The protein below binds the small molecule below.
Small molecule (SMILES): OC[C@H]1O[C@@](CO)(O[C@H]2O[C@H](CO)[C@@H](O)[C@H](O)[C@H]2O)[C@@H](O)[C@@H]1O

Binding-site contacts:
Ligand atom O5 contacts residue TRP193 of chain 1.A at 3.8 Å.
Ligand atom C5 contacts residue PRO192 of chain 1.A at 4.3 Å (hydrophobic).
Ligand atom C6 contacts residue TRP193 of chain 1.A at 4.2 Å (hydrophobic).
Ligand atom O4 contacts residue LEU29 of chain 1.A at 4.5 Å.
Ligand atom O6 contacts residue TRP193 of chain 1.A at 4.0 Å.
Ligand atom O5 contacts residue TRP193 of chain 1.A at 3.8 Å.
Ligand atom C5 contacts residue LEU29 of chain 1.A at 4.3 Å (hydrophobic).
Ligand atom O6 contacts residue LEU196 of chain 1.A at 3.9 Å.
Ligand atom C1 contacts residue TRP193 of chain 1.A at 3.9 Å (hydrophobic).
Ligand atom C6 contacts residue LEU29 of chain 1.A at 3.7 Å (hydrophobic).
Ligand atom O1 contacts residue TRP193 of chain 1.A at 4.1 Å.
Ligand atom O1 contacts residue PRO192 of chain 1.A at 3.6 Å.
Ligand atom C6 contacts residue LEU196 of chain 1.A at 3.8 Å (hydrophobic).

Sequence of chain 1.A:
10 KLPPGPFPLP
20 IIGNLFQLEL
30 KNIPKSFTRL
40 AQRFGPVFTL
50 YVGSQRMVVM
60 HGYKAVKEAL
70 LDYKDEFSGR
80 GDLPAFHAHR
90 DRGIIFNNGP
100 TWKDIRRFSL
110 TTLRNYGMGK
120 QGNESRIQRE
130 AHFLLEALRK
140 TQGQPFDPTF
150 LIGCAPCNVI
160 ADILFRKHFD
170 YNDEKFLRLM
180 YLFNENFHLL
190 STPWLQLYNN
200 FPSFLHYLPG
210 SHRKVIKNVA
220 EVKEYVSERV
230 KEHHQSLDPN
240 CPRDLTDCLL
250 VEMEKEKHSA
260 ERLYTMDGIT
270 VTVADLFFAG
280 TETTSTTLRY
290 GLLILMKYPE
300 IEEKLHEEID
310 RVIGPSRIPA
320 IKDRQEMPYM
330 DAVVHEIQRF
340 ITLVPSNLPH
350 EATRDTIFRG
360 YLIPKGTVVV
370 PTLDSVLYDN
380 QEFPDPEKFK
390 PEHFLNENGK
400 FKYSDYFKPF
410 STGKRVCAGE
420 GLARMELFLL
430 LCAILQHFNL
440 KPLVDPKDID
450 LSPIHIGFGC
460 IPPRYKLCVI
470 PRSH